This small molecule binds to this protein.
Small molecule (SMILES): CCCCCCCCC(=O)O

Binding-site contacts:
Ligand atom C7 contacts residue LEU139 of chain 1.A at 4.4 Å (hydrophobic).
Ligand atom C8 contacts residue ILE140 of chain 1.A at 4.0 Å (hydrophobic).
Ligand atom C4 contacts residue GLY83 of chain 1.A at 4.2 Å.
Ligand atom C3 contacts residue CYS84 of chain 1.A at 3.9 Å (hydrophobic).
Ligand atom O1 contacts residue CYS84 of chain 1.A at 3.6 Å (h-bond).
Ligand atom C1 contacts residue CYS84 of chain 1.A at 3.7 Å (hydrophobic).
Ligand atom C7 contacts residue ARG87 of chain 1.A at 3.6 Å.
Ligand atom C5 contacts residue CYS84 of chain 1.A at 4.5 Å (hydrophobic).
Ligand atom C9 contacts residue ILE140 of chain 1.A at 4.5 Å (hydrophobic).
Ligand atom C6 contacts residue ARG87 of chain 1.A at 4.0 Å.
Ligand atom C9 contacts residue ARG87 of chain 1.A at 3.2 Å.
Ligand atom C1 contacts residue ILE140 of chain 1.A at 4.3 Å (hydrophobic).
Ligand atom C9 contacts residue GLU142 of chain 1.A at 3.7 Å.
Ligand atom C6 contacts residue SER141 of chain 1.A at 3.2 Å.
Ligand atom C9 contacts residue SER141 of chain 1.A at 4.2 Å.
Ligand atom C8 contacts residue SER141 of chain 1.A at 3.3 Å.
Ligand atom O2 contacts residue CYS84 of chain 1.A at 4.0 Å.
Ligand atom C5 contacts residue ARG87 of chain 1.A at 3.6 Å.
Ligand atom C2 contacts residue GW91 of chain 1.C at 3.6 Å.
Ligand atom C7 contacts residue GW91 of chain 1.C at 4.0 Å.
Ligand atom C7 contacts residue SER141 of chain 1.A at 3.4 Å.
Ligand atom C5 contacts residue ILE140 of chain 1.A at 4.3 Å (hydrophobic).
Ligand atom C2 contacts residue CYS84 of chain 1.A at 4.2 Å (hydrophobic).
Ligand atom C1 contacts residue GW91 of chain 1.C at 3.7 Å.
Ligand atom C9 contacts residue LEU132 of chain 1.A at 3.9 Å (hydrophobic).
Ligand atom O2 contacts residue ILE140 of chain 1.A at 4.5 Å.
Ligand atom O2 contacts residue LEU152 of chain 1.A at 4.4 Å.
Ligand atom C3 contacts residue GLY83 of chain 1.A at 4.3 Å.
Ligand atom O1 contacts residue MET163 of chain 1.A at 3.6 Å.
Ligand atom C2 contacts residue ILE140 of chain 1.A at 3.7 Å (hydrophobic).
Ligand atom C3 contacts residue ILE140 of chain 1.A at 3.9 Å (hydrophobic).
Ligand atom C5 contacts residue GLY83 of chain 1.A at 3.8 Å.
Ligand atom C8 contacts residue GLU142 of chain 1.A at 3.5 Å.
Ligand atom C8 contacts residue ARG87 of chain 1.A at 3.4 Å.
Ligand atom C6 contacts residue ILE140 of chain 1.A at 3.8 Å (hydrophobic).
Ligand atom C4 contacts residue ILE140 of chain 1.A at 3.9 Å (hydrophobic).
Ligand atom C4 contacts residue CYS84 of chain 1.A at 4.3 Å (hydrophobic).
Ligand atom O1 contacts residue GW91 of chain 1.C at 3.1 Å.
Ligand atom C7 contacts residue ILE140 of chain 1.A at 3.6 Å (hydrophobic).

Sequence of chain 1.A:
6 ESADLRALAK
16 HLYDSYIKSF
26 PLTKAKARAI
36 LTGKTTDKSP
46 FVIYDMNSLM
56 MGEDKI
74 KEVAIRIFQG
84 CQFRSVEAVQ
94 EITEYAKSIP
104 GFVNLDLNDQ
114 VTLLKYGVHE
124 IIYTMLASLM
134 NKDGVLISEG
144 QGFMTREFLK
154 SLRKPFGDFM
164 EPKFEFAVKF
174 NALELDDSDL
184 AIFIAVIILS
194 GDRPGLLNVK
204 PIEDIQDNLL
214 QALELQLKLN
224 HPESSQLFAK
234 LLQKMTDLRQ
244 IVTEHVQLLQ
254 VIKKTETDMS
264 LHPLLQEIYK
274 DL